Sequence of chain 29.A:
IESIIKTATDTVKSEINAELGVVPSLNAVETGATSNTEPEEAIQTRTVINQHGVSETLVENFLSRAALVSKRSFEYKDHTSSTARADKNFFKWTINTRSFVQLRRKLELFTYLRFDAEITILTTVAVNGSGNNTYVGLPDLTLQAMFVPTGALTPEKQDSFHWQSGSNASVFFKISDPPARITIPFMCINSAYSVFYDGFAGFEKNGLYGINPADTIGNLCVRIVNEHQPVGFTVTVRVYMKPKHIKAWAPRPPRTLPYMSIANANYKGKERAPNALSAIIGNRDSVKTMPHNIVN

Sequence of chain 29.B:
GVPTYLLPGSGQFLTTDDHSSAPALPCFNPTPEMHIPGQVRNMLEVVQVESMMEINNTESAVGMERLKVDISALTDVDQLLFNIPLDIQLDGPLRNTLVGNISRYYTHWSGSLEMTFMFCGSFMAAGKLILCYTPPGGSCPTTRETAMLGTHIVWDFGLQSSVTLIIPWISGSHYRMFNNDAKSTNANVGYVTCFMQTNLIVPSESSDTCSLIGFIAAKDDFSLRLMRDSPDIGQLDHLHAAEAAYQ

This protein binds this small molecule.
Small molecule (SMILES): Cc1cc(-c2noc(C(F)(F)F)n2)ccc1OCCCc1cc(C(=O)N(C)C)no1

Binding-site contacts:
Ligand atom C21 contacts residue ILE182 of chain 29.A at 3.4 Å (hydrophobic).
Ligand atom C22 contacts residue ALA145 of chain 29.A at 3.6 Å (hydrophobic).
Ligand atom O01 contacts residue THR97 of chain 29.A at 3.6 Å.
Ligand atom N20 contacts residue PHE147 of chain 29.A at 3.4 Å.
Ligand atom F26 contacts residue ALA169 of chain 29.A at 2.5 Å.
Ligand atom C16 contacts residue ILE184 of chain 29.A at 3.2 Å (hydrophobic).
Ligand atom N20 contacts residue ILE184 of chain 29.A at 3.8 Å.
Ligand atom N02 contacts residue THR97 of chain 29.A at 3.4 Å.
Ligand atom C08 contacts residue ALA117 of chain 29.A at 3.8 Å (hydrophobic).
Ligand atom N28 contacts residue TYR193 of chain 29.A at 3.4 Å.
Ligand atom C29 contacts residue TYR193 of chain 29.A at 3.5 Å (hydrophobic).
Ligand atom N02 contacts residue PHE115 of chain 29.A at 3.6 Å.
Ligand atom C04 contacts residue TYR193 of chain 29.A at 3.8 Å (hydrophobic).
Ligand atom C07 contacts residue TYR193 of chain 29.A at 3.6 Å (hydrophobic).
Ligand atom C14 contacts residue ILE119 of chain 29.A at 3.6 Å (hydrophobic).
Ligand atom C08 contacts residue MET241 of chain 29.A at 3.6 Å (hydrophobic).
Ligand atom C29 contacts residue VAL195 of chain 29.A at 3.4 Å (hydrophobic).
Ligand atom C22 contacts residue PHE147 of chain 29.A at 3.8 Å (hydrophobic).
Ligand atom C12 contacts residue ILE119 of chain 29.A at 3.4 Å (hydrophobic).
Ligand atom C06 contacts residue TYR193 of chain 29.A at 3.8 Å (hydrophobic).
Ligand atom F24 contacts residue ALA169 of chain 29.A at 3.3 Å.
Ligand atom F26 contacts residue ALA145 of chain 29.A at 2.9 Å.
Ligand atom C30 contacts residue TYR193 of chain 29.A at 3.8 Å (hydrophobic).
Ligand atom O10 contacts residue ILE95 of chain 29.A at 3.3 Å.
Ligand atom C05 contacts residue TYR193 of chain 29.A at 3.3 Å (hydrophobic).
Ligand atom C21 contacts residue PHE147 of chain 29.A at 3.8 Å (hydrophobic).
Ligand atom C30 contacts residue PHE115 of chain 29.A at 3.6 Å (hydrophobic).
Ligand atom N19 contacts residue LEU220 of chain 29.A at 3.1 Å.
Ligand atom O01 contacts residue PHE115 of chain 29.A at 3.5 Å.
Ligand atom C17 contacts residue ILE184 of chain 29.A at 3.4 Å (hydrophobic).
Ligand atom F24 contacts residue ILE182 of chain 29.A at 3.6 Å.
Ligand atom F25 contacts residue ALA145 of chain 29.A at 3.0 Å.
Ligand atom C13 contacts residue ILE119 of chain 29.A at 3.4 Å (hydrophobic).
Ligand atom N20 contacts residue ILE182 of chain 29.A at 3.3 Å.
Ligand atom F25 contacts residue VAL171 of chain 29.A at 3.1 Å.
Ligand atom C29 contacts residue SER194 of chain 29.A at 3.5 Å.
Ligand atom O23 contacts residue LEU220 of chain 29.A at 3.2 Å.
Ligand atom C22 contacts residue ALA169 of chain 29.A at 3.5 Å (hydrophobic).
Ligand atom F26 contacts residue PHE147 of chain 29.A at 2.6 Å.
Ligand atom F26 contacts residue MET146 of chain 29.A at 3.2 Å.